Sequence of chain 5.F:
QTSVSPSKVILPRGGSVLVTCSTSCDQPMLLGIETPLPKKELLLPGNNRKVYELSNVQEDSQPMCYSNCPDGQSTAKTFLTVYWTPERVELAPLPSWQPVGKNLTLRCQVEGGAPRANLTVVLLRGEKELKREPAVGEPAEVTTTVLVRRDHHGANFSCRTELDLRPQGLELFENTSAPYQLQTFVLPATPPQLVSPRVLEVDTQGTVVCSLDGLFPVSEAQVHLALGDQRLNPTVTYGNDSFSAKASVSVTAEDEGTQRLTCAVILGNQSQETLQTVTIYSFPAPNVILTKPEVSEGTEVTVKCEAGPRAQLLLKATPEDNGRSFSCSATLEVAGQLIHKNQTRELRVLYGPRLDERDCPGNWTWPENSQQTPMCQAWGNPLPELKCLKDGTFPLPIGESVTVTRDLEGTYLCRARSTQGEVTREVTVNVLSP

This small molecule binds to this protein.
Small molecule (SMILES): CC(=O)N[C@@H]1[C@@H](O)[C@H](O)[C@@H](CO)O[C@H]1O

Binding-site contacts:
Ligand atom O3 contacts residue GLU127 of chain 5.F at 4.2 Å.
Ligand atom O5 contacts residue GLY126 of chain 5.F at 3.7 Å.
Ligand atom C2 contacts residue ASN156 of chain 5.F at 2.3 Å.
Ligand atom C4 contacts residue GLU127 of chain 5.F at 3.6 Å.
Ligand atom C5 contacts residue GLY126 of chain 5.F at 4.0 Å.
Ligand atom C7 contacts residue ASN156 of chain 5.F at 3.3 Å.
Ligand atom C3 contacts residue ASN156 of chain 5.F at 3.6 Å.
Ligand atom N2 contacts residue ASN156 of chain 5.F at 2.5 Å (h-bond).
Ligand atom O5 contacts residue ASN156 of chain 5.F at 2.5 Å (h-bond).
Ligand atom O4 contacts residue GLU127 of chain 5.F at 3.1 Å (salt-bridge).
Ligand atom C6 contacts residue GLU127 of chain 5.F at 3.8 Å.
Ligand atom O7 contacts residue ASN156 of chain 5.F at 3.2 Å (h-bond).
Ligand atom C1 contacts residue ASN156 of chain 5.F at 1.4 Å.
Ligand atom C5 contacts residue ASN156 of chain 5.F at 3.7 Å.
Ligand atom C4 contacts residue ASN156 of chain 5.F at 4.2 Å.
Ligand atom C8 contacts residue PRO179 of chain 5.F at 4.4 Å (hydrophobic).
Ligand atom C1 contacts residue GLY126 of chain 5.F at 3.4 Å.
Ligand atom C8 contacts residue ASN156 of chain 5.F at 4.2 Å.
Ligand atom C6 contacts residue LYS128 of chain 5.F at 4.3 Å.
Ligand atom C5 contacts residue GLU127 of chain 5.F at 3.6 Å.
Ligand atom C3 contacts residue GLU127 of chain 5.F at 3.6 Å.